A small-molecule ligand and the protein it binds are described below.
Small molecule (SMILES): Cc1cc(N)nc2cc(-c3cncc(CN)c3)ccc12

Sequence of chain 1.B:
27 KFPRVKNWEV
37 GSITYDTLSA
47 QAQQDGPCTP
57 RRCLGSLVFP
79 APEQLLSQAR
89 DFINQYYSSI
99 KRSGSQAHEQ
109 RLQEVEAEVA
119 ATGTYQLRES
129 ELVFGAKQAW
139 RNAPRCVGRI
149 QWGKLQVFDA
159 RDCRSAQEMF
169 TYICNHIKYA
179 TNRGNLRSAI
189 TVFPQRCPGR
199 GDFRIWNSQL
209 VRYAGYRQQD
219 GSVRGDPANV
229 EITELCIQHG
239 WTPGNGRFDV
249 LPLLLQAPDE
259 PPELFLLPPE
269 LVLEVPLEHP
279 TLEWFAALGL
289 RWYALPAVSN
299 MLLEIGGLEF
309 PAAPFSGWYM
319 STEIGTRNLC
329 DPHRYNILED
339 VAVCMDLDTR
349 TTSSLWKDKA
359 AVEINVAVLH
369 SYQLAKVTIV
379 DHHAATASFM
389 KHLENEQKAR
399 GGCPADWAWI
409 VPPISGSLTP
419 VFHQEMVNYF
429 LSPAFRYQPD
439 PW

Binding-site contacts:
Ligand atom C11 contacts residue TRP405 of chain 1.A at 3.2 Å (hydrophobic).
Ligand atom C07 contacts residue TRP34 of chain 1.A at 3.6 Å (hydrophobic).
Ligand atom C04 contacts residue PHE420 of chain 1.A at 3.9 Å (hydrophobic).
Ligand atom C02 contacts residue PHE420 of chain 1.A at 3.7 Å (hydrophobic).
Ligand atom C05 contacts residue TRP407 of chain 1.B at 3.7 Å (hydrophobic).
Ligand atom C26 contacts residue VAL64 of chain 1.B at 3.7 Å (hydrophobic).
Ligand atom C03 contacts residue ALA406 of chain 1.B at 3.5 Å (hydrophobic).
Ligand atom C03 contacts residue TRP405 of chain 1.A at 3.5 Å (hydrophobic).
Ligand atom N28 contacts residue ARG325 of chain 1.B at 3.0 Å (salt-bridge).
Ligand atom N02 contacts residue ALA406 of chain 1.B at 2.2 Å (h-bond).
Ligand atom N01 contacts residue TRP407 of chain 1.B at 3.4 Å.
Ligand atom N02 contacts residue PHE420 of chain 1.A at 3.9 Å.
Ligand atom C06 contacts residue PHE420 of chain 1.A at 3.7 Å (hydrophobic).
Ligand atom C23 contacts residue TRP34 of chain 1.A at 4.0 Å (hydrophobic).
Ligand atom C27 contacts residue ARG325 of chain 1.B at 4.1 Å.
Ligand atom C10 contacts residue PHE420 of chain 1.A at 4.0 Å (hydrophobic).
Ligand atom C23 contacts residue ARG325 of chain 1.B at 4.0 Å.
Ligand atom N02 contacts residue TRP407 of chain 1.B at 3.3 Å.
Ligand atom C11 contacts residue SER62 of chain 1.B at 3.5 Å.
Ligand atom N28 contacts residue HIS331 of chain 1.B at 2.5 Å (h-bond).
Ligand atom C10 contacts residue TRP407 of chain 1.B at 3.6 Å (hydrophobic).
Ligand atom C02 contacts residue ALA406 of chain 1.B at 3.2 Å (hydrophobic).
Ligand atom C08 contacts residue VAL64 of chain 1.B at 3.6 Å (hydrophobic).
Ligand atom C24 contacts residue TRP34 of chain 1.A at 3.7 Å (hydrophobic).
Ligand atom C25 contacts residue ARG325 of chain 1.B at 4.0 Å.
Ligand atom N28 contacts residue HIS421 of chain 1.A at 3.9 Å.
Ligand atom C11 contacts residue PHE420 of chain 1.A at 3.6 Å (hydrophobic).
Ligand atom N21 contacts residue VAL64 of chain 1.B at 4.1 Å.
Ligand atom N01 contacts residue PHE420 of chain 1.A at 3.7 Å.
Ligand atom C04 contacts residue TRP407 of chain 1.B at 3.8 Å (hydrophobic).
Ligand atom C04 contacts residue TRP405 of chain 1.A at 3.6 Å (hydrophobic).
Ligand atom C27 contacts residue HIS331 of chain 1.B at 2.9 Å.
Ligand atom C05 contacts residue PHE420 of chain 1.A at 3.9 Å (hydrophobic).
Ligand atom C07 contacts residue VAL64 of chain 1.B at 3.2 Å (hydrophobic).
Ligand atom C25 contacts residue VAL64 of chain 1.B at 4.1 Å (hydrophobic).
Ligand atom C24 contacts residue ARG325 of chain 1.B at 3.4 Å.
Ligand atom C06 contacts residue VAL64 of chain 1.B at 3.6 Å (hydrophobic).
Ligand atom N28 contacts residue ASP329 of chain 1.B at 3.2 Å (salt-bridge).
Ligand atom C02 contacts residue TRP407 of chain 1.B at 3.5 Å (hydrophobic).
Ligand atom C03 contacts residue TRP407 of chain 1.B at 3.9 Å (hydrophobic).

Sequence of chain 1.A:
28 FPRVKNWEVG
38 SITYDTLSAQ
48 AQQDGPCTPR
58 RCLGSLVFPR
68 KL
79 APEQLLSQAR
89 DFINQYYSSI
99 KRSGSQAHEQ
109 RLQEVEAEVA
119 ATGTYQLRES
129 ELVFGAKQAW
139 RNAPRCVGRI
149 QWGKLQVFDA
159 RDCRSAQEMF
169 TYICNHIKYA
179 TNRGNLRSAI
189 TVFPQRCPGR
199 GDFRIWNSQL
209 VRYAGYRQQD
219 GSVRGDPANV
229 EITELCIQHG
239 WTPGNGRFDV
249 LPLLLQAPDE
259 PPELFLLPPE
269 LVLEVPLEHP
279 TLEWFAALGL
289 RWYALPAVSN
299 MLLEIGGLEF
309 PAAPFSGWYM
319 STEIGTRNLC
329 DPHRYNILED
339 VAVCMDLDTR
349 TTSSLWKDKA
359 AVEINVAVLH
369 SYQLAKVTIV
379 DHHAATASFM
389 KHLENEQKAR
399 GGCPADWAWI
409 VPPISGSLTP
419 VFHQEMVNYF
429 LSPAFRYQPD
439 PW